Binding-site contacts:
Ligand atom O7 contacts residue ASN600 of chain 1.B at 4.4 Å.
Ligand atom C7 contacts residue ASN600 of chain 1.B at 3.9 Å.
Ligand atom C5 contacts residue ASN600 of chain 1.B at 3.7 Å.
Ligand atom C8 contacts residue GLN628 of chain 1.B at 3.9 Å.
Ligand atom C2 contacts residue ASN600 of chain 1.B at 2.5 Å.
Ligand atom C1 contacts residue ASN600 of chain 1.B at 1.4 Å.
Ligand atom O5 contacts residue ASN600 of chain 1.B at 2.4 Å (h-bond).
Ligand atom C3 contacts residue ASN600 of chain 1.B at 3.8 Å.
Ligand atom C4 contacts residue ASN600 of chain 1.B at 4.2 Å.
Ligand atom N2 contacts residue ASN600 of chain 1.B at 2.9 Å (h-bond).

Sequence of chain 1.B:
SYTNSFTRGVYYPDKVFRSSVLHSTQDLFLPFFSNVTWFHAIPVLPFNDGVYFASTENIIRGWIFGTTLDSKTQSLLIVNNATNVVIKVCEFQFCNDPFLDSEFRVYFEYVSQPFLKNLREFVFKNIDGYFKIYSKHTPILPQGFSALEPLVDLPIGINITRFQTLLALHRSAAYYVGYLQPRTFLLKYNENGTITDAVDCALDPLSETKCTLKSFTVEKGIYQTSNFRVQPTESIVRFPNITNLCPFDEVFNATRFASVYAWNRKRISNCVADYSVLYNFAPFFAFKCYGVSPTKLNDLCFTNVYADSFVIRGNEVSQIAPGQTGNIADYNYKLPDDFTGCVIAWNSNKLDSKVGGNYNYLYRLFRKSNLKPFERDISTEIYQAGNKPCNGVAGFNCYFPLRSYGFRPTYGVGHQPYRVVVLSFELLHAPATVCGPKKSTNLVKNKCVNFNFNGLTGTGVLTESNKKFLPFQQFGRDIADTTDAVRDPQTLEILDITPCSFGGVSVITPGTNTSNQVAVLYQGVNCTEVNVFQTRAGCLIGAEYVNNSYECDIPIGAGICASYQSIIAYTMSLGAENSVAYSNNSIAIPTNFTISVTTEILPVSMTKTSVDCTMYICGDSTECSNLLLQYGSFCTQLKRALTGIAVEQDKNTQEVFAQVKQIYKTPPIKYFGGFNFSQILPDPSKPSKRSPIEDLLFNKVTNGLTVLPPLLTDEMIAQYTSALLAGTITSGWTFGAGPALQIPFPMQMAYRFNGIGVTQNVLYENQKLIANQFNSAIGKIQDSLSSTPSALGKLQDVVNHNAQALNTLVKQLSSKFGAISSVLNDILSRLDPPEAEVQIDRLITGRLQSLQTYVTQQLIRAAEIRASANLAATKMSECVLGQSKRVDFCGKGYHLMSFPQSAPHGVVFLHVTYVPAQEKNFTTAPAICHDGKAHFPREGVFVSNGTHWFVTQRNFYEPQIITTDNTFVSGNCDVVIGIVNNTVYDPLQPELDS

The small molecule below binds the protein below.
Small molecule (SMILES): CC(=O)N[C@@H]1[C@@H](O)[C@H](O)[C@@H](CO)O[C@H]1O